Binding-site contacts:
Ligand atom N21 contacts residue ARG15 of chain 1.A at 3.9 Å.
Ligand atom C03 contacts residue THR95 of chain 1.A at 3.6 Å.
Ligand atom C16 contacts residue GLY94 of chain 1.A at 3.7 Å.
Ligand atom C25 contacts residue GLY94 of chain 1.A at 3.9 Å.
Ligand atom N12 contacts residue ALA91 of chain 1.A at 3.3 Å (h-bond).
Ligand atom C03 contacts residue VAL157 of chain 1.A at 3.4 Å (hydrophobic).
Ligand atom C05 contacts residue GLY18 of chain 1.A at 3.8 Å.
Ligand atom CL2 contacts residue LEU141 of chain 1.A at 3.9 Å.
Ligand atom C02 contacts residue VAL157 of chain 1.A at 3.4 Å (hydrophobic).
Ligand atom C13 contacts residue ALA91 of chain 1.A at 3.9 Å (hydrophobic).
Ligand atom C04 contacts residue VAL157 of chain 1.A at 3.4 Å (hydrophobic).
Ligand atom N08 contacts residue VAL25 of chain 1.A at 3.9 Å.
Ligand atom C11 contacts residue ALA38 of chain 1.A at 3.7 Å (hydrophobic).
Ligand atom C13 contacts residue LEU17 of chain 1.A at 3.9 Å (hydrophobic).
Ligand atom C05 contacts residue LEU17 of chain 1.A at 3.5 Å (hydrophobic).
Ligand atom N20 contacts residue ARG15 of chain 1.A at 3.2 Å (salt-bridge).
Ligand atom C11 contacts residue LEU141 of chain 1.A at 3.5 Å (hydrophobic).
Ligand atom C11 contacts residue GLU89 of chain 1.A at 3.5 Å.
Ligand atom C25 contacts residue LEU17 of chain 1.A at 3.9 Å (hydrophobic).
Ligand atom N26 contacts residue LEU141 of chain 1.A at 3.6 Å.
Ligand atom C10 contacts residue LEU72 of chain 1.A at 3.7 Å (hydrophobic).
Ligand atom C16 contacts residue ALA91 of chain 1.A at 3.0 Å (hydrophobic).
Ligand atom C16 contacts residue TYR90 of chain 1.A at 3.9 Å (hydrophobic).
Ligand atom C09 contacts residue LEU141 of chain 1.A at 3.6 Å (hydrophobic).
Ligand atom C11 contacts residue LEU72 of chain 1.A at 3.5 Å (hydrophobic).
Ligand atom N12 contacts residue LEU141 of chain 1.A at 3.7 Å.
Ligand atom C06 contacts residue VAL157 of chain 1.A at 3.8 Å (hydrophobic).
Ligand atom C17 contacts residue GLY94 of chain 1.A at 3.7 Å.
Ligand atom CL2 contacts residue ALA151 of chain 1.A at 3.5 Å.
Ligand atom C13 contacts residue LEU141 of chain 1.A at 3.8 Å (hydrophobic).
Ligand atom C18 contacts residue GLY94 of chain 1.A at 3.8 Å.
Ligand atom N14 contacts residue ALA91 of chain 1.A at 2.8 Å (h-bond).
Ligand atom C07 contacts residue VAL157 of chain 1.A at 3.4 Å (hydrophobic).
Ligand atom C04 contacts residue THR95 of chain 1.A at 3.7 Å.
Ligand atom N08 contacts residue VAL157 of chain 1.A at 3.8 Å.
Ligand atom C10 contacts residue LEU141 of chain 1.A at 3.5 Å (hydrophobic).
Ligand atom C15 contacts residue ALA91 of chain 1.A at 3.3 Å (hydrophobic).
Ligand atom C04 contacts residue ALA159 of chain 1.A at 3.8 Å (hydrophobic).
Ligand atom C15 contacts residue GLY94 of chain 1.A at 3.8 Å.
Ligand atom C03 contacts residue GLU138 of chain 1.A at 3.5 Å.

This protein binds this small molecule.
Small molecule (SMILES): Clc1ccccc1Nc1ccnc(Nc2ccc(-c3nnn[nH]3)cc2)n1

Sequence of chain 1.A:
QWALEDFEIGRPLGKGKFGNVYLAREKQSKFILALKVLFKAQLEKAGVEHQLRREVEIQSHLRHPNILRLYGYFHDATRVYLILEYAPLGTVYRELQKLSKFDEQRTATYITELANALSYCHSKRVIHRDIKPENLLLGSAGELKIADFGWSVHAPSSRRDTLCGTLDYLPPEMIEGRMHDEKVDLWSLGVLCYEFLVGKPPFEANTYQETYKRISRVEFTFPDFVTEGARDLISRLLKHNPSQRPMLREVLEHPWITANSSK